Sequence of chain 14.K:
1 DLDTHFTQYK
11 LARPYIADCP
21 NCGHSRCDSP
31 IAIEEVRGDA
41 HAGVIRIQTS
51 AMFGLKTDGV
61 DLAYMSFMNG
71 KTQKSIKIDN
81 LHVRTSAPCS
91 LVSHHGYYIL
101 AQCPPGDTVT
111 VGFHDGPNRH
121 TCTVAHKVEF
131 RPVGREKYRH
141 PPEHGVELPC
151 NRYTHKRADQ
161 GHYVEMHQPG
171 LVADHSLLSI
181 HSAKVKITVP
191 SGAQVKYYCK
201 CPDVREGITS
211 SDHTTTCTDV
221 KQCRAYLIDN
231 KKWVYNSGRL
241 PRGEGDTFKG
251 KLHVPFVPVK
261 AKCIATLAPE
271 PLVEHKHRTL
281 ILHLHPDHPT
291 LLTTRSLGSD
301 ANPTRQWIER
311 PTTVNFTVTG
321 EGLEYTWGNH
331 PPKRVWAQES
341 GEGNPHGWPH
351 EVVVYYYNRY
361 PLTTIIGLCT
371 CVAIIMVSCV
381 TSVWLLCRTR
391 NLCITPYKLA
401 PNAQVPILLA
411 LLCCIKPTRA

Binding-site contacts:
Ligand atom C7 contacts residue ASN315 of chain 14.K at 3.3 Å.
Ligand atom C1 contacts residue ASN315 of chain 14.K at 1.4 Å.
Ligand atom C2 contacts residue ASN315 of chain 14.K at 2.5 Å.
Ligand atom C6 contacts residue ASN315 of chain 14.K at 4.5 Å.
Ligand atom N2 contacts residue ASN315 of chain 14.K at 2.8 Å (h-bond).
Ligand atom C4 contacts residue ASN315 of chain 14.K at 4.3 Å.
Ligand atom C1 contacts residue VAL314 of chain 14.K at 4.4 Å (hydrophobic).
Ligand atom C8 contacts residue ASN315 of chain 14.K at 3.5 Å.
Ligand atom C8 contacts residue ILE281 of chain 14.K at 4.5 Å (hydrophobic).
Ligand atom O5 contacts residue ASN315 of chain 14.K at 2.4 Å (h-bond).
Ligand atom C3 contacts residue ASN315 of chain 14.K at 3.8 Å.
Ligand atom C5 contacts residue ASN315 of chain 14.K at 3.7 Å.
Ligand atom O7 contacts residue ASN315 of chain 14.K at 4.2 Å.
Ligand atom C6 contacts residue THR313 of chain 14.K at 4.5 Å.
Ligand atom O5 contacts residue VAL314 of chain 14.K at 3.8 Å.
Ligand atom O5 contacts residue THR313 of chain 14.K at 4.3 Å.

A protein and the small-molecule ligand that binds it are described below.
Small molecule (SMILES): CC(=O)N[C@@H]1[C@@H](O)[C@H](O)[C@@H](CO)O[C@H]1O